Sequence of chain 1.B:
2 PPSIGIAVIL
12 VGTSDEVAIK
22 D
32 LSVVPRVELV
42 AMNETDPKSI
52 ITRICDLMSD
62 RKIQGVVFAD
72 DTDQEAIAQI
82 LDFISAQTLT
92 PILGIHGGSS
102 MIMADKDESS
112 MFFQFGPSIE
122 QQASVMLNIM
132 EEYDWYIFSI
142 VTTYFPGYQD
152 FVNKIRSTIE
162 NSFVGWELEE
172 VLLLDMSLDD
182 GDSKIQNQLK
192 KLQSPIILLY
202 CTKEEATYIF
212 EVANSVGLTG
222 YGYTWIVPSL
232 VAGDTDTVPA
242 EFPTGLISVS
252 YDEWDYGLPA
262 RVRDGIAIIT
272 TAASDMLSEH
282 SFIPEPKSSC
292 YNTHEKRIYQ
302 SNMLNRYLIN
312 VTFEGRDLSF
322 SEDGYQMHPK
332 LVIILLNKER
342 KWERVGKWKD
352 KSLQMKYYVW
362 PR

A protein and the small-molecule ligand that binds it are described below.
Small molecule (SMILES): CC(=O)N[C@@H]1[C@@H](O)[C@H](O)[C@@H](CO)O[C@H]1O

Binding-site contacts:
Ligand atom C7 contacts residue ASN44 of chain 1.B at 4.0 Å.
Ligand atom C1 contacts residue ASN44 of chain 1.B at 1.4 Å.
Ligand atom C4 contacts residue ASN44 of chain 1.B at 4.2 Å.
Ligand atom C2 contacts residue ASN44 of chain 1.B at 2.5 Å.
Ligand atom C3 contacts residue ASN44 of chain 1.B at 3.7 Å.
Ligand atom O5 contacts residue ASN44 of chain 1.B at 2.3 Å (h-bond).
Ligand atom C5 contacts residue ASN44 of chain 1.B at 3.6 Å.
Ligand atom N2 contacts residue ASN44 of chain 1.B at 2.9 Å (h-bond).